Sequence of chain 1.B:
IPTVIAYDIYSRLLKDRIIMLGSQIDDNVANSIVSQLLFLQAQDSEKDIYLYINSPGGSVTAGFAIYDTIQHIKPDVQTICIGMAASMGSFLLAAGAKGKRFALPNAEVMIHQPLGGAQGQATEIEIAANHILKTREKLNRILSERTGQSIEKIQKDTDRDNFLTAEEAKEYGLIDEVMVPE

A small-molecule ligand and the protein it binds are described below.
Small molecule (SMILES): C[C@H]1C(=O)N(Cc2cccc3ccccc23)C[C@@H]2N(C(=O)NCc3ccc(F)cc3)CCC(=O)N21

Binding-site contacts:
Ligand atom C22 contacts residue TYR61 of chain 1.B at 3.6 Å (hydrophobic).
Ligand atom C18 contacts residue TYR61 of chain 1.B at 3.8 Å (hydrophobic).
Ligand atom O19 contacts residue MET190 of chain 1.B at 3.6 Å.
Ligand atom F33 contacts residue ARG23 of chain 1.B at 3.4 Å.
Ligand atom C28 contacts residue ALA53 of chain 1.C at 4.0 Å (hydrophobic).
Ligand atom C16 contacts residue TYR63 of chain 1.B at 3.8 Å (hydrophobic).
Ligand atom C13 contacts residue ILE93 of chain 1.B at 3.4 Å (hydrophobic).
Ligand atom C21 contacts residue TYR61 of chain 1.B at 3.7 Å (hydrophobic).
Ligand atom C16 contacts residue LEU49 of chain 1.C at 3.8 Å (hydrophobic).
Ligand atom C08 contacts residue ILE91 of chain 1.B at 3.9 Å (hydrophobic).
Ligand atom C29 contacts residue ALA53 of chain 1.C at 3.6 Å (hydrophobic).
Ligand atom C31 contacts residue LEU24 of chain 1.B at 3.9 Å (hydrophobic).
Ligand atom C02 contacts residue TYR61 of chain 1.B at 3.9 Å (hydrophobic).
Ligand atom N20 contacts residue ILE29 of chain 1.B at 3.8 Å.
Ligand atom C11 contacts residue HIS83 of chain 1.C at 3.6 Å.
Ligand atom C15 contacts residue ILE93 of chain 1.B at 4.0 Å (hydrophobic).
Ligand atom C15 contacts residue TYR63 of chain 1.B at 3.9 Å (hydrophobic).
Ligand atom N06 contacts residue TYR61 of chain 1.B at 3.7 Å.
Ligand atom C34 contacts residue ASP27 of chain 1.B at 3.7 Å.
Ligand atom C07 contacts residue ILE91 of chain 1.B at 3.9 Å (hydrophobic).
Ligand atom C34 contacts residue ARG23 of chain 1.B at 3.6 Å.
Ligand atom C30 contacts residue ILE29 of chain 1.B at 3.9 Å (hydrophobic).
Ligand atom C35 contacts residue ASP27 of chain 1.B at 3.5 Å.
Ligand atom C12 contacts residue ILE93 of chain 1.B at 3.8 Å (hydrophobic).
Ligand atom C23 contacts residue TYR61 of chain 1.B at 3.5 Å (hydrophobic).
Ligand atom C30 contacts residue LEU49 of chain 1.C at 3.9 Å (hydrophobic).
Ligand atom O26 contacts residue LEU49 of chain 1.C at 3.5 Å.
Ligand atom C05 contacts residue TYR61 of chain 1.B at 3.9 Å (hydrophobic).
Ligand atom C35 contacts residue ALA53 of chain 1.C at 3.5 Å (hydrophobic).
Ligand atom F33 contacts residue LEU24 of chain 1.B at 3.5 Å.
Ligand atom C12 contacts residue HIS83 of chain 1.C at 3.9 Å.
Ligand atom C10 contacts residue ILE91 of chain 1.B at 3.7 Å (hydrophobic).
Ligand atom C17 contacts residue ILE29 of chain 1.B at 3.9 Å (hydrophobic).
Ligand atom C15 contacts residue LEU49 of chain 1.C at 3.7 Å (hydrophobic).
Ligand atom C34 contacts residue ALA53 of chain 1.C at 3.9 Å (hydrophobic).
Ligand atom F33 contacts residue PHE50 of chain 1.C at 3.5 Å.
Ligand atom C14 contacts residue ILE93 of chain 1.B at 3.5 Å (hydrophobic).
Ligand atom O24 contacts residue TYR61 of chain 1.B at 3.2 Å (h-bond).
Ligand atom N03 contacts residue TYR61 of chain 1.B at 3.8 Å.
Ligand atom C15 contacts residue VAL45 of chain 1.C at 3.9 Å (hydrophobic).

Sequence of chain 1.C:
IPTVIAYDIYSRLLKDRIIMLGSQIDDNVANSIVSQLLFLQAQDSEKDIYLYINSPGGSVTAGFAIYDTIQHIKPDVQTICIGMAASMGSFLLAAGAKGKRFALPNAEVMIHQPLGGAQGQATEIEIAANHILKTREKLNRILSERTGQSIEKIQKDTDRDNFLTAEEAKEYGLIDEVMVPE